Sequence of chain 10.A:
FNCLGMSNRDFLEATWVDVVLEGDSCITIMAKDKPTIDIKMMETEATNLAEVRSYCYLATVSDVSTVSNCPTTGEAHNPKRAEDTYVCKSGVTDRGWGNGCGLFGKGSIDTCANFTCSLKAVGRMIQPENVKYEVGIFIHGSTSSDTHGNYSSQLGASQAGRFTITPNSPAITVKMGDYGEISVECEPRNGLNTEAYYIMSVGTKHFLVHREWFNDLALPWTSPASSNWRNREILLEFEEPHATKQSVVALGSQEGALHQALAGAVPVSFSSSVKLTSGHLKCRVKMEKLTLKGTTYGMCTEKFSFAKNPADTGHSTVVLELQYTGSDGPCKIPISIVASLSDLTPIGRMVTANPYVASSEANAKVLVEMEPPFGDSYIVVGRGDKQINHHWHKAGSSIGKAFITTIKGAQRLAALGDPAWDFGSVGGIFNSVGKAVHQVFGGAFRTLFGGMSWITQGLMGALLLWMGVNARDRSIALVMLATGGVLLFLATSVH

Binding-site contacts:
Ligand atom O6 contacts residue PHE119 of chain 10.A at 3.0 Å (h-bond).
Ligand atom C3 contacts residue ASN118 of chain 10.A at 3.8 Å.
Ligand atom C7 contacts residue ASN118 of chain 10.A at 3.4 Å.
Ligand atom C6 contacts residue PHE119 of chain 10.A at 4.2 Å (hydrophobic).
Ligand atom N2 contacts residue ASP67 of chain 10.A at 4.5 Å.
Ligand atom C7 contacts residue ASP67 of chain 10.A at 3.3 Å.
Ligand atom O7 contacts residue ASN118 of chain 10.A at 4.3 Å.
Ligand atom O6 contacts residue THR89 of chain 10.A at 4.0 Å.
Ligand atom C6 contacts residue THR120 of chain 10.A at 3.4 Å.
Ligand atom O5 contacts residue PHE119 of chain 10.A at 4.1 Å.
Ligand atom C5 contacts residue ASN118 of chain 10.A at 3.6 Å.
Ligand atom O7 contacts residue TYR90 of chain 10.A at 3.8 Å.
Ligand atom O5 contacts residue ASN118 of chain 10.A at 2.4 Å (h-bond).
Ligand atom C8 contacts residue SER66 of chain 10.A at 3.3 Å.
Ligand atom C1 contacts residue ASN118 of chain 10.A at 1.4 Å.
Ligand atom N2 contacts residue ASN118 of chain 10.A at 2.9 Å (h-bond).
Ligand atom O5 contacts residue THR89 of chain 10.A at 4.5 Å.
Ligand atom C4 contacts residue ASN118 of chain 10.A at 4.2 Å.
Ligand atom C5 contacts residue THR89 of chain 10.A at 4.5 Å.
Ligand atom C7 contacts residue TYR90 of chain 10.A at 4.2 Å (hydrophobic).
Ligand atom C1 contacts residue THR120 of chain 10.A at 4.4 Å.
Ligand atom C8 contacts residue ASP67 of chain 10.A at 3.3 Å.
Ligand atom O5 contacts residue THR120 of chain 10.A at 3.2 Å (h-bond).
Ligand atom C2 contacts residue ASN118 of chain 10.A at 2.4 Å.
Ligand atom C1 contacts residue THR89 of chain 10.A at 4.2 Å.
Ligand atom O7 contacts residue ASP67 of chain 10.A at 2.8 Å (salt-bridge).
Ligand atom O6 contacts residue THR120 of chain 10.A at 3.1 Å (h-bond).
Ligand atom C8 contacts residue ASN118 of chain 10.A at 3.6 Å.
Ligand atom N2 contacts residue TYR90 of chain 10.A at 4.2 Å.
Ligand atom C5 contacts residue THR120 of chain 10.A at 4.0 Å.

This protein binds this small molecule.
Small molecule (SMILES): CC(=O)N[C@@H]1[C@@H](O)[C@H](O)[C@@H](CO)O[C@H]1O